The small molecule below binds the protein below.
Small molecule (SMILES): CC(=O)N[C@@H]1[C@@H](O)[C@H](O)[C@@H](CO)O[C@H]1O

Sequence of chain 1.E:
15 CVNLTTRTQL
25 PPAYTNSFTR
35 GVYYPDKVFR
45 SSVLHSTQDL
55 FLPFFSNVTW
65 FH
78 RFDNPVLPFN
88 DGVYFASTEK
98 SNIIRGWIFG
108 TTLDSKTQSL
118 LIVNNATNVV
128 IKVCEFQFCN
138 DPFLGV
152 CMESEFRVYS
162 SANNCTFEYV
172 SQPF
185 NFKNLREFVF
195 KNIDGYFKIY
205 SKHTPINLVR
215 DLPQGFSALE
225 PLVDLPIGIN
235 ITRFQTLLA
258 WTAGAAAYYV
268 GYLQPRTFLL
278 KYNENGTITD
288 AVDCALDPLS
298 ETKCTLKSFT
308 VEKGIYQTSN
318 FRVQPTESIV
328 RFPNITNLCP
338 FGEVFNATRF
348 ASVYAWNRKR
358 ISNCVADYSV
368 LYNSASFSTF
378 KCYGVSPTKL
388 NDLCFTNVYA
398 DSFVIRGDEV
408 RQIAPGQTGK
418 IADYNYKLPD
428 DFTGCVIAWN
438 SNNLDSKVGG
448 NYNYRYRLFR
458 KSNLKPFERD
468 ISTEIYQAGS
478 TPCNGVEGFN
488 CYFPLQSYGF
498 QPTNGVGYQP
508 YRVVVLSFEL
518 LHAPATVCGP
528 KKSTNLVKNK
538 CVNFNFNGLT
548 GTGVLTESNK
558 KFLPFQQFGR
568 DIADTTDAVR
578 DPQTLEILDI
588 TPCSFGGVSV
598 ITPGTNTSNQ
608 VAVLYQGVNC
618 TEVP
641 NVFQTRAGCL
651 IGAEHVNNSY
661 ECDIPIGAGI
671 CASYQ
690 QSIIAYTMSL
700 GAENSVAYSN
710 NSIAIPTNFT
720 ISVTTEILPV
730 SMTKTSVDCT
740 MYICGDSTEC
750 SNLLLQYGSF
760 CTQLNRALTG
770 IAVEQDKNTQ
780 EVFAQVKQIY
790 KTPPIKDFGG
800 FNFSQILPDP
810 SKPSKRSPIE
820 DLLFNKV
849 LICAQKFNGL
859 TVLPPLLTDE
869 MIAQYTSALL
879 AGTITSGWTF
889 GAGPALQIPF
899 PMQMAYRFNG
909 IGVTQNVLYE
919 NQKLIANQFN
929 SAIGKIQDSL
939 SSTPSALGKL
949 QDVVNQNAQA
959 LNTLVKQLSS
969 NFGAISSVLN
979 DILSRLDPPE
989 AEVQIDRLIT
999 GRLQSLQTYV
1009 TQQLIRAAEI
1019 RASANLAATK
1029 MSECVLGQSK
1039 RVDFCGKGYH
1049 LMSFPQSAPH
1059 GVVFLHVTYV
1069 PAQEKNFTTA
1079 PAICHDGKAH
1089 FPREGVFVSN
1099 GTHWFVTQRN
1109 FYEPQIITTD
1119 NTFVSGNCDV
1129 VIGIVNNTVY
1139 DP

Binding-site contacts:
Ligand atom O7 contacts residue ASN1074 of chain 1.E at 3.8 Å.
Ligand atom C4 contacts residue ASN1074 of chain 1.E at 4.2 Å.
Ligand atom C8 contacts residue GLU1072 of chain 1.E at 3.5 Å.
Ligand atom N2 contacts residue ASN1074 of chain 1.E at 2.9 Å (h-bond).
Ligand atom C2 contacts residue ASN1074 of chain 1.E at 2.5 Å.
Ligand atom C5 contacts residue ALA706 of chain 1.E at 3.7 Å (hydrophobic).
Ligand atom C8 contacts residue ASN1074 of chain 1.E at 4.1 Å.
Ligand atom C6 contacts residue ALA706 of chain 1.E at 4.2 Å (hydrophobic).
Ligand atom C1 contacts residue ASN1074 of chain 1.E at 1.4 Å.
Ligand atom C7 contacts residue ASN1074 of chain 1.E at 3.5 Å.
Ligand atom O5 contacts residue ASN1074 of chain 1.E at 2.4 Å (h-bond).
Ligand atom C8 contacts residue LYS1073 of chain 1.E at 3.9 Å.
Ligand atom C1 contacts residue GLN895 of chain 1.A at 4.1 Å.
Ligand atom C5 contacts residue ASN1074 of chain 1.E at 3.7 Å.
Ligand atom O6 contacts residue ALA706 of chain 1.E at 3.4 Å.
Ligand atom C3 contacts residue ASN1074 of chain 1.E at 3.8 Å.
Ligand atom O5 contacts residue ALA706 of chain 1.E at 4.4 Å.

Sequence of chain 1.A:
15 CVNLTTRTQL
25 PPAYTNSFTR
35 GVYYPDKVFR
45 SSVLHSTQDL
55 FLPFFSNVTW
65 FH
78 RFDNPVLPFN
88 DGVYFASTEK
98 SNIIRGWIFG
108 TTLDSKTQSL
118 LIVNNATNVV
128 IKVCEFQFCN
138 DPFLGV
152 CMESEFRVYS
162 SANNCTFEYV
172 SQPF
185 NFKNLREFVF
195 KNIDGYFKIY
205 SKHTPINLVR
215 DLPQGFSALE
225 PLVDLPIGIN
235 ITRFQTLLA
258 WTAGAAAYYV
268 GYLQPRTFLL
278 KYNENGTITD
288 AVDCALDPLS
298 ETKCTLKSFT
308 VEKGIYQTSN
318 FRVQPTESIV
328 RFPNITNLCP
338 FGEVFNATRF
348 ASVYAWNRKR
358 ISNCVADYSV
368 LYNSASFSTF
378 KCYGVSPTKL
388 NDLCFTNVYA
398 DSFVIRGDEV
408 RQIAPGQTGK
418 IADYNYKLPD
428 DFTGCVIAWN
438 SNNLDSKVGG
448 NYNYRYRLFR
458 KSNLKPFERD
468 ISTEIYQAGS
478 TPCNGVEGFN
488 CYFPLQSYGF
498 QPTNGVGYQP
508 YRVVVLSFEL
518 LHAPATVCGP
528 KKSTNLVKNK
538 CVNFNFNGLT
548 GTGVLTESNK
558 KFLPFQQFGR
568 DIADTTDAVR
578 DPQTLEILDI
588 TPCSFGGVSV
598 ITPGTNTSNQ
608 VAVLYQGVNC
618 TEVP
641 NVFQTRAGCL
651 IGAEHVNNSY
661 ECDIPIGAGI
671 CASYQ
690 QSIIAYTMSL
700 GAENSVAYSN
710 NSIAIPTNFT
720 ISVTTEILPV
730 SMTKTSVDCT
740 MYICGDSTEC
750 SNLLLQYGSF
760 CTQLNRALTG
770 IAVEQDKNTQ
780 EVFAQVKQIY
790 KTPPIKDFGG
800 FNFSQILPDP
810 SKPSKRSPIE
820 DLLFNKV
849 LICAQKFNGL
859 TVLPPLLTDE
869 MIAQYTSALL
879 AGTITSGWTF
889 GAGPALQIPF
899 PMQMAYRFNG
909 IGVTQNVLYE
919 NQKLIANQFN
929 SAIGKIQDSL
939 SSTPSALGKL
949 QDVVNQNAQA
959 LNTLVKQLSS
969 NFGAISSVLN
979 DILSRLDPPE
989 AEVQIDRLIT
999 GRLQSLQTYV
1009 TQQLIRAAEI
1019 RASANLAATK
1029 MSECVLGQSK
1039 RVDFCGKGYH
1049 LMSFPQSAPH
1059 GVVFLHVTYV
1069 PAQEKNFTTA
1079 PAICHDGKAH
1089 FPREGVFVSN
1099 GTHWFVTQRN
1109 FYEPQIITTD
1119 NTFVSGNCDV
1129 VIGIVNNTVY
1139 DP